This protein binds this small molecule.
Small molecule (SMILES): Nc1ncnc2c1ncn2[C@@H]1O[C@H](COP(=O)(O)O)[C@@H](OP(=O)(O)O)[C@H]1O

Sequence of chain 1.A:
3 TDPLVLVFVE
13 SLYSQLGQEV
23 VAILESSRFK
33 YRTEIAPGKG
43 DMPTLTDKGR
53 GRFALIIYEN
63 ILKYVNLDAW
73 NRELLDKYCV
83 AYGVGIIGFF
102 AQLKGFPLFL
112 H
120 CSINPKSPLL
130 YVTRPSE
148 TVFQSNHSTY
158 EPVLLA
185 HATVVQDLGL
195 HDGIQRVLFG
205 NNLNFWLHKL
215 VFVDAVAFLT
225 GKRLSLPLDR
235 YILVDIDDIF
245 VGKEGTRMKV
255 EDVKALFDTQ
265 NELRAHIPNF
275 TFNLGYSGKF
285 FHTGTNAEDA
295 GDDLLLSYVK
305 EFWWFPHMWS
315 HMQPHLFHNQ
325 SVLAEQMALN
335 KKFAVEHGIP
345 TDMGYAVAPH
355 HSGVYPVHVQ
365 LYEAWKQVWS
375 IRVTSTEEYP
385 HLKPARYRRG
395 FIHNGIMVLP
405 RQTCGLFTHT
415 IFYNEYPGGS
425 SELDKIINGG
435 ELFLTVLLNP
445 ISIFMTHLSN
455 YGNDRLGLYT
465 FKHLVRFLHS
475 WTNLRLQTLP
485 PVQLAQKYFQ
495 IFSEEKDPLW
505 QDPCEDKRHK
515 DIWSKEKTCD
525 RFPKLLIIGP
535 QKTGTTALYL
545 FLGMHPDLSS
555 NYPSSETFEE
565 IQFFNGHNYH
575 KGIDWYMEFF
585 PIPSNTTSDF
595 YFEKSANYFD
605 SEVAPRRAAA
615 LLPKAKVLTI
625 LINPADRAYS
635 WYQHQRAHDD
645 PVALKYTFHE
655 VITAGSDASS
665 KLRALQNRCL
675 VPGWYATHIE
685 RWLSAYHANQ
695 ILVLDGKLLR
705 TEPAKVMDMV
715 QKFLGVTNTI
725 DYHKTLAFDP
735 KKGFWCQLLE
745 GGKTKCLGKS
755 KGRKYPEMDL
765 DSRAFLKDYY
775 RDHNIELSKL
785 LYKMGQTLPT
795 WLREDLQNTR

Binding-site contacts:
Ligand atom N6 contacts residue ALA541 of chain 1.A at 3.7 Å.
Ligand atom O4P contacts residue LYS755 of chain 1.A at 3.3 Å (salt-bridge).
Ligand atom C4' contacts residue GLY538 of chain 1.A at 3.7 Å.
Ligand atom P2 contacts residue GLY538 of chain 1.A at 3.7 Å.
Ligand atom O1P contacts residue ARG757 of chain 1.A at 3.0 Å (salt-bridge).
Ligand atom O2' contacts residue ARG704 of chain 1.A at 3.2 Å (salt-bridge).
Ligand atom O4P contacts residue LYS536 of chain 1.A at 3.1 Å (salt-bridge).
Ligand atom C4 contacts residue PHE738 of chain 1.A at 3.7 Å (hydrophobic).
Ligand atom O5P contacts residue LYS755 of chain 1.A at 3.3 Å.
Ligand atom O1P contacts residue LYS536 of chain 1.A at 3.6 Å (salt-bridge).
Ligand atom O5' contacts residue GLY538 of chain 1.A at 2.7 Å (h-bond).
Ligand atom P1 contacts residue ARG757 of chain 1.A at 3.6 Å.
Ligand atom O5P contacts residue THR540 of chain 1.A at 3.0 Å (h-bond).
Ligand atom C5 contacts residue ALA541 of chain 1.A at 3.7 Å (hydrophobic).
Ligand atom O3P contacts residue TYR759 of chain 1.A at 2.9 Å (h-bond).
Ligand atom O6P contacts residue THR537 of chain 1.A at 3.8 Å.
Ligand atom O2P contacts residue ARG757 of chain 1.A at 3.0 Å (salt-bridge).
Ligand atom O6P contacts residue THR539 of chain 1.A at 2.6 Å (h-bond).
Ligand atom O2P contacts residue TYR759 of chain 1.A at 3.8 Å.
Ligand atom O5P contacts residue THR539 of chain 1.A at 3.7 Å.
Ligand atom C5' contacts residue LYS536 of chain 1.A at 3.6 Å.
Ligand atom O2' contacts residue PHE738 of chain 1.A at 3.6 Å.
Ligand atom N3 contacts residue GLY756 of chain 1.A at 3.5 Å (h-bond).
Ligand atom O3P contacts residue SER634 of chain 1.A at 3.3 Å.
Ligand atom O6P contacts residue LYS536 of chain 1.A at 3.5 Å (salt-bridge).
Ligand atom O5' contacts residue THR537 of chain 1.A at 3.3 Å (h-bond).
Ligand atom O4' contacts residue GLY538 of chain 1.A at 3.2 Å.
Ligand atom P2 contacts residue THR539 of chain 1.A at 3.8 Å.
Ligand atom O5' contacts residue LYS536 of chain 1.A at 3.3 Å.
Ligand atom N6 contacts residue PHE738 of chain 1.A at 3.5 Å.
Ligand atom O6P contacts residue GLY538 of chain 1.A at 3.6 Å (h-bond).
Ligand atom C6 contacts residue PHE738 of chain 1.A at 3.6 Å (hydrophobic).
Ligand atom N7 contacts residue PHE738 of chain 1.A at 3.8 Å.
Ligand atom C6 contacts residue ALA541 of chain 1.A at 3.6 Å (hydrophobic).
Ligand atom O2P contacts residue GLY756 of chain 1.A at 3.4 Å.
Ligand atom C5 contacts residue PHE738 of chain 1.A at 3.5 Å (hydrophobic).
Ligand atom C3' contacts residue GLY756 of chain 1.A at 3.6 Å.
Ligand atom O1P contacts residue GLY756 of chain 1.A at 2.9 Å (h-bond).
Ligand atom N6 contacts residue TRP739 of chain 1.A at 3.1 Å (h-bond).
Ligand atom C2' contacts residue PHE738 of chain 1.A at 3.7 Å (hydrophobic).